Binding-site contacts:
Ligand atom C9 contacts residue THR253 of chain 1.B at 3.8 Å.
Ligand atom C5 contacts residue ILE396 of chain 1.B at 4.3 Å (hydrophobic).
Ligand atom C5 contacts residue VAL397 of chain 1.B at 4.4 Å (hydrophobic).
Ligand atom O contacts residue HEM1 of chain 1.E at 3.6 Å.
Ligand atom C6 contacts residue VAL296 of chain 1.B at 4.3 Å (hydrophobic).
Ligand atom C3 contacts residue PHE88 of chain 1.B at 3.6 Å (hydrophobic).
Ligand atom C4 contacts residue PHE88 of chain 1.B at 4.1 Å (hydrophobic).
Ligand atom C8 contacts residue LEU245 of chain 1.B at 4.0 Å (hydrophobic).
Ligand atom C1 contacts residue HEM1 of chain 1.E at 4.0 Å.
Ligand atom C5 contacts residue VAL296 of chain 1.B at 4.0 Å (hydrophobic).
Ligand atom C7 contacts residue GLY249 of chain 1.B at 4.3 Å.
Ligand atom C2 contacts residue HEM1 of chain 1.E at 4.2 Å.
Ligand atom C5 contacts residue ASP298 of chain 1.B at 4.5 Å.
Ligand atom C10 contacts residue HEM1 of chain 1.E at 3.0 Å.
Ligand atom C6 contacts residue HEM1 of chain 1.E at 3.5 Å.
Ligand atom C10 contacts residue GLY249 of chain 1.B at 3.6 Å.
Ligand atom C9 contacts residue VAL397 of chain 1.B at 3.9 Å (hydrophobic).
Ligand atom C9 contacts residue GLY249 of chain 1.B at 4.1 Å.
Ligand atom C8 contacts residue VAL248 of chain 1.B at 4.3 Å (hydrophobic).
Ligand atom C8 contacts residue GLY249 of chain 1.B at 3.8 Å.

Sequence of chain 1.B:
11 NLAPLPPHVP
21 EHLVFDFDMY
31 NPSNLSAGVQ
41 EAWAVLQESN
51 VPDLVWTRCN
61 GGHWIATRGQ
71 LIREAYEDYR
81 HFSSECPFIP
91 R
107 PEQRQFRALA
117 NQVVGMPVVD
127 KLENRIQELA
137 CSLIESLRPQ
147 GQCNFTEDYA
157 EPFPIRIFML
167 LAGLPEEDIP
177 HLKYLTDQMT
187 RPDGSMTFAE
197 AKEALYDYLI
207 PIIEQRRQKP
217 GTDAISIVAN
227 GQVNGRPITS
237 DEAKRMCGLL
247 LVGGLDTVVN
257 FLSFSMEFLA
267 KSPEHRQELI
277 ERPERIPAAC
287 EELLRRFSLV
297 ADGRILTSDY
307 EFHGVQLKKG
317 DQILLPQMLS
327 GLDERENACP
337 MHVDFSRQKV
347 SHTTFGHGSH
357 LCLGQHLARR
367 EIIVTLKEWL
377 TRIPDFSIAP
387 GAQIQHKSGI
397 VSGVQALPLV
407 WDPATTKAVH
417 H

The protein below binds the small molecule below.
Small molecule (SMILES): CC1(C)[C@@H]2CC[C@@]1(C)C(=O)C2